Sequence of chain 1.D:
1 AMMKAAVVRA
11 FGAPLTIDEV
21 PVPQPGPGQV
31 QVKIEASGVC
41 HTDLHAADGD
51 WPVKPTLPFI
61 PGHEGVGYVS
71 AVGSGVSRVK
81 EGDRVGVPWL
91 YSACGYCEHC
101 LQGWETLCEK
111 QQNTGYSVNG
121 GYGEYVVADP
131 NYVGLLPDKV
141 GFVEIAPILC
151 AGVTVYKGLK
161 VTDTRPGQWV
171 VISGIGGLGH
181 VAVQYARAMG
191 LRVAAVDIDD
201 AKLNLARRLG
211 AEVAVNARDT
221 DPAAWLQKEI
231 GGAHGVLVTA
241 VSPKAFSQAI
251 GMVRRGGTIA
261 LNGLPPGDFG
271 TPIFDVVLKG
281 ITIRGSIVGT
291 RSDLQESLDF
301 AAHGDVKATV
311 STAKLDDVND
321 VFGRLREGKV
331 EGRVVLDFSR

Sequence of chain 1.F:
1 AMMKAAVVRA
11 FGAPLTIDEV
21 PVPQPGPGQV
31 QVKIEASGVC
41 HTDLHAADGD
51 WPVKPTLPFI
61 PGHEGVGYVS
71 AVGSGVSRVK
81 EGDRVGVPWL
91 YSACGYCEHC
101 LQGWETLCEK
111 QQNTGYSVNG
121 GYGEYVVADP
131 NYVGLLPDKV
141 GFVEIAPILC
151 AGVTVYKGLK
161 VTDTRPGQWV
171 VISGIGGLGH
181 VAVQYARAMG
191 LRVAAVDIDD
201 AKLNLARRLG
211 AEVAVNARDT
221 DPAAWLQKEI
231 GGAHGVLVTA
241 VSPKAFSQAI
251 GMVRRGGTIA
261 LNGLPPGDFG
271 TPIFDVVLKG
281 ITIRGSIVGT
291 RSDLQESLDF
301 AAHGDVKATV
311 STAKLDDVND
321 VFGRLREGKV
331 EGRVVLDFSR

Binding-site contacts:
Ligand atom O3 contacts residue TRP51 of chain 1.F at 3.2 Å.
Ligand atom OXT contacts residue THR42 of chain 1.F at 2.6 Å (h-bond).
Ligand atom C2 contacts residue NAD1 of chain 1.JA at 3.0 Å.
Ligand atom C6 contacts residue ILE287 of chain 1.F at 3.3 Å (hydrophobic).
Ligand atom C4 contacts residue TRP51 of chain 1.F at 3.2 Å (hydrophobic).
Ligand atom OXT contacts residue CYS150 of chain 1.F at 3.6 Å (h-bond).
Ligand atom O3 contacts residue THR42 of chain 1.F at 3.1 Å (h-bond).
Ligand atom C1 contacts residue ZN1 of chain 1.HA at 3.3 Å.
Ligand atom C4 contacts residue THR42 of chain 1.F at 4.3 Å.
Ligand atom OXT contacts residue CYS40 of chain 1.F at 3.8 Å.
Ligand atom OXT contacts residue ZN1 of chain 1.HA at 2.3 Å.
Ligand atom C4 contacts residue LEU264 of chain 1.F at 3.5 Å (hydrophobic).
Ligand atom C5 contacts residue LEU264 of chain 1.F at 4.0 Å (hydrophobic).
Ligand atom C2 contacts residue TRP89 of chain 1.F at 3.5 Å (hydrophobic).
Ligand atom C4 contacts residue NAD1 of chain 1.JA at 4.4 Å.
Ligand atom O3 contacts residue TRP89 of chain 1.F at 3.6 Å.
Ligand atom OXT contacts residue TRP89 of chain 1.F at 4.4 Å.
Ligand atom C1 contacts residue NAD1 of chain 1.JA at 3.1 Å.
Ligand atom OXT contacts residue HIS63 of chain 1.F at 3.2 Å (h-bond).
Ligand atom C2 contacts residue THR42 of chain 1.F at 3.7 Å.
Ligand atom C4 contacts residue LEU278 of chain 1.D at 4.3 Å (hydrophobic).
Ligand atom C1 contacts residue VAL288 of chain 1.F at 3.8 Å (hydrophobic).
Ligand atom O3 contacts residue LEU264 of chain 1.F at 3.7 Å.
Ligand atom O3 contacts residue NAD1 of chain 1.JA at 4.0 Å.
Ligand atom OXT contacts residue NAD1 of chain 1.JA at 3.1 Å.
Ligand atom C6 contacts residue TRP89 of chain 1.F at 3.0 Å (hydrophobic).
Ligand atom C5 contacts residue ILE287 of chain 1.F at 3.3 Å (hydrophobic).
Ligand atom C1 contacts residue TRP89 of chain 1.F at 3.8 Å (hydrophobic).
Ligand atom C4 contacts residue TRP89 of chain 1.F at 3.2 Å (hydrophobic).
Ligand atom C5 contacts residue LEU278 of chain 1.D at 3.9 Å (hydrophobic).
Ligand atom C1 contacts residue HIS63 of chain 1.F at 4.1 Å.
Ligand atom C2 contacts residue LEU264 of chain 1.F at 4.3 Å (hydrophobic).
Ligand atom C6 contacts residue NAD1 of chain 1.JA at 2.7 Å.
Ligand atom C1 contacts residue THR42 of chain 1.F at 3.6 Å.
Ligand atom C2 contacts residue VAL288 of chain 1.F at 4.3 Å (hydrophobic).
Ligand atom C6 contacts residue VAL288 of chain 1.F at 4.0 Å (hydrophobic).
Ligand atom C5 contacts residue TRP89 of chain 1.F at 3.2 Å (hydrophobic).
Ligand atom C1 contacts residue CYS150 of chain 1.F at 3.8 Å (hydrophobic).
Ligand atom C5 contacts residue NAD1 of chain 1.JA at 3.7 Å.

This protein binds this small molecule.
Small molecule (SMILES): O=Cc1ccco1